Binding-site contacts:
Ligand atom O7 contacts residue ASN100 of chain 1.A at 3.1 Å (h-bond).
Ligand atom N2 contacts residue LYS96 of chain 1.A at 3.8 Å.
Ligand atom N2 contacts residue ASN100 of chain 1.A at 3.1 Å (h-bond).
Ligand atom C5 contacts residue ASN100 of chain 1.A at 3.6 Å.
Ligand atom C8 contacts residue LEU93 of chain 1.A at 3.7 Å (hydrophobic).
Ligand atom C1 contacts residue LYS96 of chain 1.A at 3.8 Å.
Ligand atom C8 contacts residue LYS96 of chain 1.A at 3.7 Å.
Ligand atom C7 contacts residue LYS96 of chain 1.A at 4.1 Å.
Ligand atom C2 contacts residue ASN100 of chain 1.A at 2.5 Å.
Ligand atom C4 contacts residue ASN100 of chain 1.A at 4.2 Å.
Ligand atom C2 contacts residue LYS96 of chain 1.A at 4.3 Å.
Ligand atom C7 contacts residue ASN100 of chain 1.A at 3.3 Å.
Ligand atom C7 contacts residue THR97 of chain 1.A at 4.3 Å.
Ligand atom C3 contacts residue ASN100 of chain 1.A at 3.8 Å.
Ligand atom O7 contacts residue THR97 of chain 1.A at 4.3 Å.
Ligand atom C1 contacts residue ASN100 of chain 1.A at 1.4 Å.
Ligand atom O6 contacts residue LEU107 of chain 1.A at 4.1 Å.
Ligand atom C8 contacts residue THR97 of chain 1.A at 3.5 Å.
Ligand atom O5 contacts residue ASN100 of chain 1.A at 2.2 Å (h-bond).

Sequence of chain 1.A:
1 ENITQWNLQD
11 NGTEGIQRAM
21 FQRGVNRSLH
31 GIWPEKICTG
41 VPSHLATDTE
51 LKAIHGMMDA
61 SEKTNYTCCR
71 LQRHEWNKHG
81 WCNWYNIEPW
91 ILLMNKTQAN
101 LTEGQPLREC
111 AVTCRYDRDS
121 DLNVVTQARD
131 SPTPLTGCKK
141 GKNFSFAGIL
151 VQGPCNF

A small-molecule ligand and the protein it binds are described below.
Small molecule (SMILES): CC(=O)N[C@H]1[C@H](O[C@H]2[C@H](O)[C@@H](NC(C)=O)CO[C@@H]2CO)O[C@H](CO)[C@@H](O)[C@@H]1O